This protein binds this small molecule.
Small molecule (SMILES): CC(=O)N[C@H]1CO[C@H](CO)[C@@H](O[C@@H]2O[C@H](CO)[C@@H](O)[C@H](O)[C@@H]2O)[C@@H]1O

Sequence of chain 1.A:
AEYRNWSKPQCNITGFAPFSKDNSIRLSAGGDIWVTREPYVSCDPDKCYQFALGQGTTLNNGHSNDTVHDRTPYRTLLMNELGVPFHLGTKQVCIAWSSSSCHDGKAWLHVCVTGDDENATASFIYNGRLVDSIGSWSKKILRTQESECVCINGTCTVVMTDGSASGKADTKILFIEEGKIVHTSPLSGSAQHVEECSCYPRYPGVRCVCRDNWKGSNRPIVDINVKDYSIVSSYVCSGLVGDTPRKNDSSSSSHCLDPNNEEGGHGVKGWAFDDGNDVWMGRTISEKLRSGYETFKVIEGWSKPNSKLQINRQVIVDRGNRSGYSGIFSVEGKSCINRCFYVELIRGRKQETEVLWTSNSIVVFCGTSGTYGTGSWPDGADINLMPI

Binding-site contacts:
Ligand atom N2 contacts residue ASN70 of chain 1.A at 2.9 Å (h-bond).
Ligand atom C8 contacts residue LEU361 of chain 1.A at 4.0 Å (hydrophobic).
Ligand atom C3 contacts residue ASN70 of chain 1.A at 3.8 Å.
Ligand atom C7 contacts residue ASN70 of chain 1.A at 3.5 Å.
Ligand atom C5 contacts residue ASN70 of chain 1.A at 3.6 Å.
Ligand atom C4 contacts residue ASN70 of chain 1.A at 4.2 Å.
Ligand atom C6 contacts residue ASP71 of chain 1.A at 3.5 Å.
Ligand atom C1 contacts residue ASP71 of chain 1.A at 4.3 Å.
Ligand atom O7 contacts residue ASN70 of chain 1.A at 3.8 Å.
Ligand atom C2 contacts residue ASN70 of chain 1.A at 2.4 Å.
Ligand atom O5 contacts residue ASP71 of chain 1.A at 3.9 Å.
Ligand atom O5 contacts residue ASN70 of chain 1.A at 2.3 Å (h-bond).
Ligand atom O6 contacts residue ASP71 of chain 1.A at 4.3 Å.
Ligand atom C1 contacts residue ASN70 of chain 1.A at 1.4 Å.
Ligand atom C5 contacts residue ASP71 of chain 1.A at 4.4 Å.